Sequence of chain 1.E:
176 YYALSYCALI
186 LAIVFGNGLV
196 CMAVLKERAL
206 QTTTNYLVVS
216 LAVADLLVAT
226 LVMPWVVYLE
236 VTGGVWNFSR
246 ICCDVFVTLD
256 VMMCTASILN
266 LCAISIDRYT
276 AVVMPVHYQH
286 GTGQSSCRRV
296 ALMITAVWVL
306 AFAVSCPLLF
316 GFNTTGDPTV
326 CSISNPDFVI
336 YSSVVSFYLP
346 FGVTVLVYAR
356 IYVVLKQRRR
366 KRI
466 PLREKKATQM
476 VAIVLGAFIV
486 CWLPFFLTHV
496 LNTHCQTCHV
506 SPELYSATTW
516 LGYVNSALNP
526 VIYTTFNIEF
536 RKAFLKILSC

This small molecule binds to this protein.
Small molecule (SMILES): CCCN(CCc1cccs1)[C@H]1CCc2c(O)cccc2C1

Binding-site contacts:
Ligand atom S1 contacts residue TYR518 of chain 1.E at 3.6 Å (h-bond).
Ligand atom C17 contacts residue SER341 of chain 1.E at 3.6 Å.
Ligand atom C10 contacts residue PHE490 of chain 1.E at 3.4 Å (hydrophobic).
Ligand atom C2 contacts residue THR514 of chain 1.E at 3.8 Å.
Ligand atom N1 contacts residue TYR518 of chain 1.E at 3.7 Å.
Ligand atom C11 contacts residue ASP255 of chain 1.E at 3.8 Å.
Ligand atom C1 contacts residue THR514 of chain 1.E at 3.3 Å.
Ligand atom C18 contacts residue SER337 of chain 1.E at 3.1 Å.
Ligand atom C3 contacts residue PHE490 of chain 1.E at 3.7 Å (hydrophobic).
Ligand atom C3 contacts residue THR514 of chain 1.E at 2.9 Å.
Ligand atom C2 contacts residue TYR518 of chain 1.E at 3.6 Å (hydrophobic).
Ligand atom C11 contacts residue PHE490 of chain 1.E at 3.8 Å (hydrophobic).
Ligand atom O1 contacts residue SER337 of chain 1.E at 2.8 Å (h-bond).
Ligand atom C19 contacts residue HIS494 of chain 1.E at 3.8 Å.
Ligand atom C1 contacts residue TRP487 of chain 1.E at 3.4 Å (hydrophobic).
Ligand atom C19 contacts residue SER337 of chain 1.E at 3.3 Å.
Ligand atom C18 contacts residue PHE491 of chain 1.E at 3.6 Å (hydrophobic).
Ligand atom C1 contacts residue TYR518 of chain 1.E at 3.7 Å (hydrophobic).
Ligand atom C2 contacts residue TRP487 of chain 1.E at 3.7 Å (hydrophobic).
Ligand atom C16 contacts residue PHE491 of chain 1.E at 3.9 Å (hydrophobic).
Ligand atom C12 contacts residue HIS494 of chain 1.E at 3.2 Å.
Ligand atom C4 contacts residue ASP255 of chain 1.E at 3.4 Å.
Ligand atom C5 contacts residue ASP255 of chain 1.E at 3.2 Å.
Ligand atom C3 contacts residue TYR518 of chain 1.E at 3.5 Å (hydrophobic).
Ligand atom O1 contacts residue HIS494 of chain 1.E at 2.8 Å (h-bond).
Ligand atom C13 contacts residue VAL256 of chain 1.E at 3.8 Å (hydrophobic).
Ligand atom C2 contacts residue CYS259 of chain 1.E at 3.8 Å (hydrophobic).
Ligand atom C14 contacts residue VAL256 of chain 1.E at 3.8 Å (hydrophobic).
Ligand atom C15 contacts residue ASP255 of chain 1.E at 3.4 Å.
Ligand atom C19 contacts residue PHE491 of chain 1.E at 3.7 Å (hydrophobic).
Ligand atom C3 contacts residue ASP255 of chain 1.E at 3.7 Å.
Ligand atom C4 contacts residue PHE490 of chain 1.E at 3.8 Å (hydrophobic).
Ligand atom C17 contacts residue THR260 of chain 1.E at 3.5 Å.
Ligand atom N1 contacts residue ASP255 of chain 1.E at 2.7 Å (salt-bridge).
Ligand atom N1 contacts residue PHE490 of chain 1.E at 3.8 Å.
Ligand atom C10 contacts residue ASP255 of chain 1.E at 3.4 Å.
Ligand atom C17 contacts residue PHE491 of chain 1.E at 3.6 Å (hydrophobic).
Ligand atom C4 contacts residue THR514 of chain 1.E at 3.7 Å.
Ligand atom C16 contacts residue VAL256 of chain 1.E at 3.9 Å (hydrophobic).
Ligand atom C18 contacts residue SER341 of chain 1.E at 3.4 Å.